Sequence of chain 1.C:
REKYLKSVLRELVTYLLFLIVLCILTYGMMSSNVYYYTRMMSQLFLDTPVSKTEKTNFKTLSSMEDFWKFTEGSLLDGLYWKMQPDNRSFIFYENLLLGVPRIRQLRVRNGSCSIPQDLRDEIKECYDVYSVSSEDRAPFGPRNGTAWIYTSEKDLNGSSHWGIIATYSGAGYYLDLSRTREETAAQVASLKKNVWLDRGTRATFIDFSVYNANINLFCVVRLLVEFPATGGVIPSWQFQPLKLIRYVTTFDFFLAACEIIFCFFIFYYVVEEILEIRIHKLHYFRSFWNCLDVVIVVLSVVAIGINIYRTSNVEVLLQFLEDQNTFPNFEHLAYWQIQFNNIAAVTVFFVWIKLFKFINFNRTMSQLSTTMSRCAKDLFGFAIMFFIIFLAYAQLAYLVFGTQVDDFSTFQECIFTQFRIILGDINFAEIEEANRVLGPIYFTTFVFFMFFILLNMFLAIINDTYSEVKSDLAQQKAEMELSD

A protein and the small-molecule ligand that binds it are described below.
Small molecule (SMILES): CC(=O)N[C@H]1[C@H](O[C@H]2[C@H](O)[C@@H](NC(C)=O)CO[C@@H]2CO)O[C@H](CO)[C@@H](O)[C@@H]1O

Binding-site contacts:
Ligand atom C8 contacts residue ARG137 of chain 1.C at 4.3 Å.
Ligand atom C1 contacts residue ASN192 of chain 1.C at 1.4 Å.
Ligand atom N2 contacts residue ASN192 of chain 1.C at 3.0 Å (h-bond).
Ligand atom C8 contacts residue LEU191 of chain 1.C at 3.4 Å (hydrophobic).
Ligand atom C7 contacts residue ASN192 of chain 1.C at 4.1 Å.
Ligand atom C2 contacts residue ASN192 of chain 1.C at 2.5 Å.
Ligand atom O6 contacts residue ASN192 of chain 1.C at 3.9 Å.
Ligand atom C3 contacts residue ASN192 of chain 1.C at 3.9 Å.
Ligand atom C8 contacts residue TYR209 of chain 1.C at 3.4 Å (hydrophobic).
Ligand atom O5 contacts residue ASN192 of chain 1.C at 2.4 Å (h-bond).
Ligand atom C5 contacts residue ASN192 of chain 1.C at 3.7 Å.
Ligand atom C7 contacts residue LEU191 of chain 1.C at 4.5 Å (hydrophobic).
Ligand atom C4 contacts residue ASN192 of chain 1.C at 4.3 Å.